A small-molecule ligand and the protein it binds are described below.
Small molecule (SMILES): CC(=O)N[C@@H]1[C@@H](O)[C@H](O)[C@@H](CO)O[C@H]1O

Binding-site contacts:
Ligand atom C3 contacts residue ASN259 of chain 1.A at 3.8 Å.
Ligand atom C5 contacts residue LYS269 of chain 1.A at 4.5 Å.
Ligand atom C1 contacts residue CYS271 of chain 1.A at 4.2 Å (hydrophobic).
Ligand atom O5 contacts residue THR261 of chain 1.A at 3.4 Å.
Ligand atom C5 contacts residue ASN259 of chain 1.A at 3.7 Å.
Ligand atom C4 contacts residue ASN259 of chain 1.A at 4.2 Å.
Ligand atom C2 contacts residue ASN259 of chain 1.A at 2.5 Å.
Ligand atom O6 contacts residue CYS271 of chain 1.A at 2.5 Å (h-bond).
Ligand atom C8 contacts residue ASN259 of chain 1.A at 3.3 Å.
Ligand atom C1 contacts residue THR261 of chain 1.A at 3.5 Å.
Ligand atom N2 contacts residue ASN259 of chain 1.A at 2.9 Å (h-bond).
Ligand atom C5 contacts residue CYS271 of chain 1.A at 3.6 Å (hydrophobic).
Ligand atom C1 contacts residue ASN259 of chain 1.A at 1.4 Å.
Ligand atom C6 contacts residue THR261 of chain 1.A at 4.0 Å.
Ligand atom C4 contacts residue GLY270 of chain 1.A at 4.1 Å.
Ligand atom C4 contacts residue LYS269 of chain 1.A at 4.4 Å.
Ligand atom O4 contacts residue LYS269 of chain 1.A at 4.4 Å.
Ligand atom O6 contacts residue CYS262 of chain 1.A at 4.4 Å.
Ligand atom C7 contacts residue ASN259 of chain 1.A at 3.7 Å.
Ligand atom O6 contacts residue MET268 of chain 1.A at 3.3 Å (h-bond).
Ligand atom O5 contacts residue CYS271 of chain 1.A at 3.0 Å (h-bond).
Ligand atom C4 contacts residue CYS271 of chain 1.A at 4.2 Å (hydrophobic).
Ligand atom O4 contacts residue GLY270 of chain 1.A at 4.1 Å.
Ligand atom O6 contacts residue LYS269 of chain 1.A at 2.1 Å (salt-bridge).
Ligand atom C6 contacts residue LYS269 of chain 1.A at 3.5 Å.
Ligand atom O5 contacts residue CYS262 of chain 1.A at 3.9 Å.
Ligand atom C5 contacts residue THR261 of chain 1.A at 3.9 Å.
Ligand atom O5 contacts residue ASN259 of chain 1.A at 2.4 Å (h-bond).
Ligand atom O6 contacts residue GLY270 of chain 1.A at 3.7 Å.
Ligand atom C6 contacts residue CYS271 of chain 1.A at 3.1 Å (hydrophobic).
Ligand atom C6 contacts residue MET268 of chain 1.A at 3.1 Å (hydrophobic).

Sequence of chain 1.A:
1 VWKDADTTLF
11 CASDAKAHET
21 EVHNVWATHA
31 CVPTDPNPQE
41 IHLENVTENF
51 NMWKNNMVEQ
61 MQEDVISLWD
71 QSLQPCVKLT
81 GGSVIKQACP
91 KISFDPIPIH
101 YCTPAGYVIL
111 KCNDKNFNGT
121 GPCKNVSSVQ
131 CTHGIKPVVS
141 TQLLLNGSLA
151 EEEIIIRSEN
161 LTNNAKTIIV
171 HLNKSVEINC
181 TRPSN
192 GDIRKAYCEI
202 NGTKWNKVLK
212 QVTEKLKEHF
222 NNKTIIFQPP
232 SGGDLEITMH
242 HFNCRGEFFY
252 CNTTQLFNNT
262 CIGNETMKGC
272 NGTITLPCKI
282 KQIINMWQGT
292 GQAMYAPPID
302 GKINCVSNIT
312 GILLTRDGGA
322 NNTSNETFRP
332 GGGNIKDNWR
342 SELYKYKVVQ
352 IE